Binding-site contacts:
Ligand atom C8 contacts residue ASP28 of chain 1.C at 3.6 Å.
Ligand atom C8 contacts residue ILE142 of chain 1.C at 3.8 Å (hydrophobic).
Ligand atom C1 contacts residue ASN143 of chain 1.C at 1.4 Å.
Ligand atom O7 contacts residue ASN143 of chain 1.C at 3.3 Å (h-bond).
Ligand atom O7 contacts residue PHE29 of chain 1.C at 3.2 Å.
Ligand atom C7 contacts residue TYR450 of chain 1.B at 4.0 Å (hydrophobic).
Ligand atom N2 contacts residue PHE29 of chain 1.C at 4.5 Å.
Ligand atom C8 contacts residue SER453 of chain 1.B at 3.9 Å.
Ligand atom C2 contacts residue ASN143 of chain 1.C at 2.5 Å.
Ligand atom C6 contacts residue ASN30 of chain 1.C at 4.0 Å.
Ligand atom O6 contacts residue PHE29 of chain 1.C at 3.5 Å.
Ligand atom C1 contacts residue ASP28 of chain 1.C at 4.2 Å.
Ligand atom C1 contacts residue THR165 of chain 1.C at 4.4 Å.
Ligand atom C7 contacts residue ASP28 of chain 1.C at 3.8 Å.
Ligand atom C3 contacts residue ASP28 of chain 1.C at 4.3 Å.
Ligand atom C4 contacts residue ASN143 of chain 1.C at 4.3 Å.
Ligand atom C3 contacts residue ASN143 of chain 1.C at 3.8 Å.
Ligand atom O4 contacts residue PHE29 of chain 1.C at 4.1 Å.
Ligand atom C5 contacts residue ASN30 of chain 1.C at 4.4 Å.
Ligand atom O6 contacts residue ASN30 of chain 1.C at 3.2 Å (h-bond).
Ligand atom O5 contacts residue ASN143 of chain 1.C at 2.4 Å (h-bond).
Ligand atom O4 contacts residue ASN30 of chain 1.C at 4.5 Å.
Ligand atom C7 contacts residue PHE29 of chain 1.C at 4.1 Å (hydrophobic).
Ligand atom C2 contacts residue PHE29 of chain 1.C at 4.0 Å (hydrophobic).
Ligand atom C8 contacts residue SER454 of chain 1.B at 4.2 Å.
Ligand atom O7 contacts residue ARG457 of chain 1.B at 3.3 Å.
Ligand atom O7 contacts residue PHE187 of chain 1.C at 4.1 Å.
Ligand atom O4 contacts residue NAG1 of chain 1.LB at 3.8 Å.
Ligand atom C2 contacts residue ASP28 of chain 1.C at 4.1 Å.
Ligand atom C8 contacts residue PHE187 of chain 1.C at 4.5 Å (hydrophobic).
Ligand atom N2 contacts residue ASP28 of chain 1.C at 3.1 Å (salt-bridge).
Ligand atom O3 contacts residue ASP28 of chain 1.C at 4.4 Å.
Ligand atom C5 contacts residue ASN143 of chain 1.C at 3.7 Å.
Ligand atom C8 contacts residue ASN143 of chain 1.C at 4.4 Å.
Ligand atom C8 contacts residue ARG457 of chain 1.B at 4.3 Å.
Ligand atom C7 contacts residue ASN143 of chain 1.C at 3.3 Å.
Ligand atom C7 contacts residue ARG457 of chain 1.B at 4.0 Å.
Ligand atom N2 contacts residue ASN143 of chain 1.C at 2.8 Å (h-bond).
Ligand atom O7 contacts residue TYR450 of chain 1.B at 3.0 Å (h-bond).
Ligand atom C6 contacts residue NAG1 of chain 1.LB at 4.3 Å.

Sequence of chain 1.B:
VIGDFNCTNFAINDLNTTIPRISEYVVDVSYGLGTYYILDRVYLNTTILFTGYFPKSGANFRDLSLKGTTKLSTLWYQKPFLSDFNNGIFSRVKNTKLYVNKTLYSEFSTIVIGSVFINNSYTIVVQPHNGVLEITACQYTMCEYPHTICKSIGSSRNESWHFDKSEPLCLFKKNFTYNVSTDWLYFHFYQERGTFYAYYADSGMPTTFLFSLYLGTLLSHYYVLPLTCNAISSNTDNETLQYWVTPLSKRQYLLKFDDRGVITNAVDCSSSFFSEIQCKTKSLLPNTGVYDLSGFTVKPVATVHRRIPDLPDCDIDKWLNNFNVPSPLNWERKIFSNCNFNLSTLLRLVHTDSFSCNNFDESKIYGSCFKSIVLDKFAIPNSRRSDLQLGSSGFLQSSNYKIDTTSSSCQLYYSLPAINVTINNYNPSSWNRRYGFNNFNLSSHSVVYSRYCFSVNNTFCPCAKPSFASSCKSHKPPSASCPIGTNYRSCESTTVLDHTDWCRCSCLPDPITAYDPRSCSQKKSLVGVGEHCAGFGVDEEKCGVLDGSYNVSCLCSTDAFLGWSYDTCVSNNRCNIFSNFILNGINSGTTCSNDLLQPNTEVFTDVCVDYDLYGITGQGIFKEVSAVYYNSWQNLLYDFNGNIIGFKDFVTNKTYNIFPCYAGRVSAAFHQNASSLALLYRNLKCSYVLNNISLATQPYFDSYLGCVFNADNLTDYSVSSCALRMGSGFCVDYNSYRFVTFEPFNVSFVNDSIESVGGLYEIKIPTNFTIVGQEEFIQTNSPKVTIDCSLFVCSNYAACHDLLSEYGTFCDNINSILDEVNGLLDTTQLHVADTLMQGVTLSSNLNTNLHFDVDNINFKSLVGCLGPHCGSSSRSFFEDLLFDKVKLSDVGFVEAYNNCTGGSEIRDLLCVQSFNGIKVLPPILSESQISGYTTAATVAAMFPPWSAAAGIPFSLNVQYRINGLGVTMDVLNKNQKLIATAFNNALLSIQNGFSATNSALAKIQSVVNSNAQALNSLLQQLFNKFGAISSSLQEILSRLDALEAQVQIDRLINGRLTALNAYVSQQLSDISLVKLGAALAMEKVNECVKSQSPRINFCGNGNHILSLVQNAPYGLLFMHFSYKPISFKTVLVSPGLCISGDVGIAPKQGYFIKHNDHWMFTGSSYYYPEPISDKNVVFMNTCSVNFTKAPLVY

A protein and the small-molecule ligand that binds it are described below.
Small molecule (SMILES): CC(=O)N[C@H]1[C@H](O[C@H]2[C@H](O)[C@@H](NC(C)=O)CO[C@@H]2CO)O[C@H](CO)[C@@H](O[C@@H]2O[C@H](CO)[C@@H](O)[C@H](O)[C@@H]2O)[C@@H]1O

Sequence of chain 1.C:
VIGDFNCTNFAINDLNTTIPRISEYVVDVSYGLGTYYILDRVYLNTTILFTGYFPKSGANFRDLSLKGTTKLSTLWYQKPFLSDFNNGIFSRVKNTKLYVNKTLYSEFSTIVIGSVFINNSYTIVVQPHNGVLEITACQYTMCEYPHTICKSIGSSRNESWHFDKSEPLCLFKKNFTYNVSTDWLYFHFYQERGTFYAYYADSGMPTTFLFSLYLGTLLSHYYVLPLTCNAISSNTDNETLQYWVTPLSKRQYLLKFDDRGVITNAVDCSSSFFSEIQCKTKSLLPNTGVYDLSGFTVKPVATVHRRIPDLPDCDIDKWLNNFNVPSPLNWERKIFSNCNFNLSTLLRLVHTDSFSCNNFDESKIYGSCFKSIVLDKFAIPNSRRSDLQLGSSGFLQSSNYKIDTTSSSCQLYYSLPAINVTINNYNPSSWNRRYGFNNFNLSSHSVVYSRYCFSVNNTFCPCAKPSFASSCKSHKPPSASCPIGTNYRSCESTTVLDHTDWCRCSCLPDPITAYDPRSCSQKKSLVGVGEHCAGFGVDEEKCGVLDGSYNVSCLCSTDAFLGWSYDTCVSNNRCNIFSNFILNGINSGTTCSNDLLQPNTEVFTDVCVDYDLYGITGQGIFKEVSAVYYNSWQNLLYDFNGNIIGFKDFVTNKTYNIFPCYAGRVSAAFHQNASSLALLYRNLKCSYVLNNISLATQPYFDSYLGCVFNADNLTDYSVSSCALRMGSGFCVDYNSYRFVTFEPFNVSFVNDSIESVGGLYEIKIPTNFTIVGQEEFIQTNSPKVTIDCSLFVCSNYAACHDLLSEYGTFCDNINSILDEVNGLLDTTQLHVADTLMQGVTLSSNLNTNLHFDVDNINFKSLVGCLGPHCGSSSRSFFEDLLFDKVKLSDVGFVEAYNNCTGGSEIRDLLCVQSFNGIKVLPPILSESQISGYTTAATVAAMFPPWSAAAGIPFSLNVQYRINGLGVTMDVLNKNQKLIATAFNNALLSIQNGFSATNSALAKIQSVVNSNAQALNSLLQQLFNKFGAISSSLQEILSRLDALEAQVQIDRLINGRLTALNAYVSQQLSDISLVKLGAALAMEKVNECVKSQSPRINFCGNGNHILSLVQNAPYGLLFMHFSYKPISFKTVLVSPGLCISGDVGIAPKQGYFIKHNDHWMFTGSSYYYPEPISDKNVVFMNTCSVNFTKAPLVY